Binding-site contacts:
Ligand atom C2 contacts residue ASN203 of chain 1.B at 2.8 Å.
Ligand atom C7 contacts residue ASN203 of chain 1.B at 3.1 Å.
Ligand atom C1 contacts residue ASN203 of chain 1.B at 2.3 Å.
Ligand atom C3 contacts residue ASN203 of chain 1.B at 4.2 Å.
Ligand atom C5 contacts residue ASN203 of chain 1.B at 4.5 Å.
Ligand atom N2 contacts residue ASN203 of chain 1.B at 2.8 Å (h-bond).
Ligand atom O7 contacts residue ASN203 of chain 1.B at 3.3 Å (h-bond).
Ligand atom C8 contacts residue ASN203 of chain 1.B at 3.9 Å.
Ligand atom O5 contacts residue ASN203 of chain 1.B at 3.2 Å (h-bond).

A protein and the small-molecule ligand that binds it are described below.
Small molecule (SMILES): CC(=O)N[C@@H]1[C@@H](O)[C@H](O)[C@@H](CO)O[C@H]1O

Sequence of chain 1.B:
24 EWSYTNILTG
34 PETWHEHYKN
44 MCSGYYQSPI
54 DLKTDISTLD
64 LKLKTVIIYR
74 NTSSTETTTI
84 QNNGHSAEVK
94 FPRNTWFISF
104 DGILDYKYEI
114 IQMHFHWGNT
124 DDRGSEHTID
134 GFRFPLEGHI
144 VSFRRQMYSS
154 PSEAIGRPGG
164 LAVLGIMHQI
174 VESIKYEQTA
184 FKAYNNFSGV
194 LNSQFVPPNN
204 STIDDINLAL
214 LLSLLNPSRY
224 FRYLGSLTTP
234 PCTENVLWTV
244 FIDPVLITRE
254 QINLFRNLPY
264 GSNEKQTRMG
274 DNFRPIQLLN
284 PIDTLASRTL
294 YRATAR